Sequence of chain 1.A:
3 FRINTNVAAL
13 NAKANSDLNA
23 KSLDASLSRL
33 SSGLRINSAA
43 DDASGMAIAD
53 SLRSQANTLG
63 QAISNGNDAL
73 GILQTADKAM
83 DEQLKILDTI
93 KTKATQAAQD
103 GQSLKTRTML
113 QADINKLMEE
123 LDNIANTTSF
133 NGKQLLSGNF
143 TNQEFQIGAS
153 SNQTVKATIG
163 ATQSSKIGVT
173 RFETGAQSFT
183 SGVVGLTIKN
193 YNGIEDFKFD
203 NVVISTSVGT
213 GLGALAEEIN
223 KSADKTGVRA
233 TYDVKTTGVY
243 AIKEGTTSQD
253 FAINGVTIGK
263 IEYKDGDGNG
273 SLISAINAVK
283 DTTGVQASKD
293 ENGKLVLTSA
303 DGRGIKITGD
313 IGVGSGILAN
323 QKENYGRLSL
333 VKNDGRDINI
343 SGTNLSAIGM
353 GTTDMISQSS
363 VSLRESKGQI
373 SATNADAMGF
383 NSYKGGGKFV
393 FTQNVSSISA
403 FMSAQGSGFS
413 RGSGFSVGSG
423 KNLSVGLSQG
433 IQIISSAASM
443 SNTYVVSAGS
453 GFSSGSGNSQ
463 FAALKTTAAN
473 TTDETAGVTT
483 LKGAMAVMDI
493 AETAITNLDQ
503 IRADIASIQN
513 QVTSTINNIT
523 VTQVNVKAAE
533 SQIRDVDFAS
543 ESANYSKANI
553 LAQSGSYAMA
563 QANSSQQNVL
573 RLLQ

This protein binds this small molecule.
Small molecule (SMILES): C[C@H](O)[C@H](N)[C@@H]1O[C@](O)(C(=O)O)C[C@H](O)[C@@H]1N

Binding-site contacts:
Ligand atom C8 contacts residue SER401 of chain 1.A at 4.2 Å.
Ligand atom O1B contacts residue SER401 of chain 1.A at 3.2 Å.
Ligand atom C4 contacts residue P8E1 of chain 1.BA at 3.4 Å.
Ligand atom C5 contacts residue SER401 of chain 1.A at 3.6 Å.
Ligand atom O6 contacts residue SER401 of chain 1.A at 1.8 Å (h-bond).
Ligand atom C2 contacts residue ALA402 of chain 1.A at 4.1 Å (hydrophobic).
Ligand atom C3 contacts residue ALA402 of chain 1.A at 4.0 Å (hydrophobic).
Ligand atom C9 contacts residue VAL419 of chain 1.A at 3.8 Å (hydrophobic).
Ligand atom C4 contacts residue SER401 of chain 1.A at 3.5 Å.
Ligand atom C9 contacts residue SER401 of chain 1.A at 4.0 Å.
Ligand atom O8 contacts residue P8E1 of chain 1.BA at 4.2 Å.
Ligand atom O8 contacts residue SER401 of chain 1.A at 3.8 Å.
Ligand atom O1B contacts residue SER399 of chain 1.A at 2.9 Å (h-bond).
Ligand atom C1 contacts residue SER401 of chain 1.A at 2.6 Å.
Ligand atom C7 contacts residue SER401 of chain 1.A at 3.9 Å.
Ligand atom C3 contacts residue SER401 of chain 1.A at 2.3 Å.
Ligand atom O1A contacts residue SER399 of chain 1.A at 4.4 Å.
Ligand atom C6 contacts residue P8E1 of chain 1.BA at 3.9 Å.
Ligand atom N5 contacts residue SER401 of chain 1.A at 4.4 Å.
Ligand atom C1 contacts residue P8E1 of chain 1.EA at 4.4 Å.
Ligand atom C1 contacts residue SER399 of chain 1.A at 3.7 Å.
Ligand atom C2 contacts residue SER401 of chain 1.A at 1.5 Å.
Ligand atom C3 contacts residue P8E1 of chain 1.BA at 3.4 Å.
Ligand atom C6 contacts residue SER401 of chain 1.A at 2.7 Å.
Ligand atom C2 contacts residue SER399 of chain 1.A at 4.3 Å.
Ligand atom O6 contacts residue P8E1 of chain 1.EA at 4.4 Å.
Ligand atom O4 contacts residue SER401 of chain 1.A at 4.5 Å.
Ligand atom C5 contacts residue P8E1 of chain 1.BA at 3.8 Å.
Ligand atom O1A contacts residue SER401 of chain 1.A at 3.2 Å.
Ligand atom O1A contacts residue P8E1 of chain 1.EA at 3.4 Å.